Binding-site contacts:
Ligand atom C5 contacts residue VAL22 of chain 1.A at 4.5 Å (hydrophobic).
Ligand atom C1 contacts residue ASN19 of chain 1.A at 1.4 Å.
Ligand atom C5 contacts residue ASN19 of chain 1.A at 3.6 Å.
Ligand atom O5 contacts residue ASN19 of chain 1.A at 2.4 Å (h-bond).
Ligand atom C2 contacts residue GLU133 of chain 1.A at 4.5 Å.
Ligand atom C1 contacts residue VAL22 of chain 1.A at 4.3 Å (hydrophobic).
Ligand atom C2 contacts residue ASN19 of chain 1.A at 2.5 Å.
Ligand atom C1 contacts residue GLU133 of chain 1.A at 4.1 Å.
Ligand atom O7 contacts residue ASN19 of chain 1.A at 3.4 Å (h-bond).
Ligand atom C3 contacts residue ASN19 of chain 1.A at 3.8 Å.
Ligand atom C7 contacts residue ASN19 of chain 1.A at 3.4 Å.
Ligand atom O5 contacts residue GLU133 of chain 1.A at 4.0 Å.
Ligand atom C8 contacts residue ASN19 of chain 1.A at 4.5 Å.
Ligand atom O5 contacts residue VAL22 of chain 1.A at 3.5 Å.
Ligand atom C6 contacts residue VAL22 of chain 1.A at 4.2 Å (hydrophobic).
Ligand atom O6 contacts residue GLN132 of chain 1.A at 4.1 Å.
Ligand atom C4 contacts residue ASN19 of chain 1.A at 4.2 Å.
Ligand atom O6 contacts residue ARG136 of chain 1.A at 4.1 Å.
Ligand atom N2 contacts residue ASN19 of chain 1.A at 2.9 Å (h-bond).
Ligand atom O7 contacts residue GLU133 of chain 1.A at 4.2 Å.
Ligand atom O6 contacts residue LEU129 of chain 1.A at 4.0 Å.

A protein and the small-molecule ligand that binds it are described below.
Small molecule (SMILES): CC(=O)N[C@@H]1[C@@H](O)[C@H](O)[C@@H](CO)O[C@H]1O

Sequence of chain 1.A:
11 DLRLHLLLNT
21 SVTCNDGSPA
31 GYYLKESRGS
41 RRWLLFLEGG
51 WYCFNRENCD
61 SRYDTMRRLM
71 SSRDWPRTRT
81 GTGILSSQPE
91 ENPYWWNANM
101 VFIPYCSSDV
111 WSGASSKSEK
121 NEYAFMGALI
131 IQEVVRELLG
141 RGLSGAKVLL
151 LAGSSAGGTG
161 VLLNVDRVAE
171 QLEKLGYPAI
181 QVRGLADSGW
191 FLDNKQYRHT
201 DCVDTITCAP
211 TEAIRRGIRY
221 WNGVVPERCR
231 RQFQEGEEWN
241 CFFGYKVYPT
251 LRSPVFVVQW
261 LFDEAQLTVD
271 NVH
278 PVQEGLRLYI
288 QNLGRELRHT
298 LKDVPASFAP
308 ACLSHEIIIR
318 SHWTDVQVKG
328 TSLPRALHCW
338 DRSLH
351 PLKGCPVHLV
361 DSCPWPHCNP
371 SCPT